Sequence of chain 1.B:
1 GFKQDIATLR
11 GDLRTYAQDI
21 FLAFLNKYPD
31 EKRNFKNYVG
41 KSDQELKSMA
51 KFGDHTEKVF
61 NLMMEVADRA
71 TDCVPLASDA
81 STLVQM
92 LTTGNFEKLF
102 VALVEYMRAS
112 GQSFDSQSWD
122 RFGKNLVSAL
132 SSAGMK

Binding-site contacts:
Ligand atom C6 contacts residue HIS55 of chain 1.B at 3.5 Å.
Ligand atom C4 contacts residue MH01 of chain 1.M at 3.8 Å.
Ligand atom O1 contacts residue TYR38 of chain 1.B at 2.6 Å (h-bond).
Ligand atom CL4 contacts residue MH01 of chain 1.M at 3.1 Å.
Ligand atom CL4 contacts residue VAL59 of chain 1.B at 3.7 Å.
Ligand atom CL6 contacts residue PHE52 of chain 1.B at 3.7 Å.
Ligand atom C5 contacts residue VAL59 of chain 1.B at 4.5 Å (hydrophobic).
Ligand atom CL6 contacts residue LYS51 of chain 1.B at 4.5 Å.
Ligand atom CL6 contacts residue PHE21 of chain 1.B at 3.9 Å.
Ligand atom C2 contacts residue HIS55 of chain 1.B at 3.6 Å.
Ligand atom C6 contacts residue TYR38 of chain 1.B at 4.0 Å (hydrophobic).
Ligand atom C5 contacts residue PHE21 of chain 1.B at 3.4 Å (hydrophobic).
Ligand atom C6 contacts residue PHE35 of chain 1.B at 3.9 Å (hydrophobic).
Ligand atom C3 contacts residue PHE35 of chain 1.B at 3.6 Å (hydrophobic).
Ligand atom C1 contacts residue HIS55 of chain 1.B at 3.3 Å.
Ligand atom C3 contacts residue MH01 of chain 1.M at 3.3 Å.
Ligand atom CL2 contacts residue HIS55 of chain 1.B at 3.4 Å.
Ligand atom CL6 contacts residue HIS55 of chain 1.B at 3.8 Å.
Ligand atom C1 contacts residue TYR38 of chain 1.B at 3.7 Å (hydrophobic).
Ligand atom C5 contacts residue HIS55 of chain 1.B at 4.3 Å.
Ligand atom CL4 contacts residue PHE21 of chain 1.B at 3.8 Å.
Ligand atom CL6 contacts residue THR56 of chain 1.B at 3.5 Å.
Ligand atom C4 contacts residue PHE21 of chain 1.B at 4.0 Å (hydrophobic).
Ligand atom C4 contacts residue PHE35 of chain 1.B at 3.7 Å (hydrophobic).
Ligand atom O1 contacts residue LYS51 of chain 1.B at 4.3 Å.
Ligand atom C2 contacts residue PHE35 of chain 1.B at 3.7 Å (hydrophobic).
Ligand atom C6 contacts residue PHE21 of chain 1.B at 4.2 Å (hydrophobic).
Ligand atom CL2 contacts residue MH01 of chain 1.M at 3.3 Å.
Ligand atom C5 contacts residue PHE35 of chain 1.B at 3.9 Å (hydrophobic).
Ligand atom C1 contacts residue PHE35 of chain 1.B at 3.9 Å (hydrophobic).
Ligand atom C4 contacts residue VAL59 of chain 1.B at 4.1 Å (hydrophobic).
Ligand atom C2 contacts residue MH01 of chain 1.M at 3.9 Å.
Ligand atom O1 contacts residue HIS55 of chain 1.B at 2.6 Å (h-bond).
Ligand atom CL6 contacts residue TYR38 of chain 1.B at 3.3 Å.

This protein binds this small molecule.
Small molecule (SMILES): Oc1c(Cl)cc(Cl)cc1Cl